Sequence of chain 1.B:
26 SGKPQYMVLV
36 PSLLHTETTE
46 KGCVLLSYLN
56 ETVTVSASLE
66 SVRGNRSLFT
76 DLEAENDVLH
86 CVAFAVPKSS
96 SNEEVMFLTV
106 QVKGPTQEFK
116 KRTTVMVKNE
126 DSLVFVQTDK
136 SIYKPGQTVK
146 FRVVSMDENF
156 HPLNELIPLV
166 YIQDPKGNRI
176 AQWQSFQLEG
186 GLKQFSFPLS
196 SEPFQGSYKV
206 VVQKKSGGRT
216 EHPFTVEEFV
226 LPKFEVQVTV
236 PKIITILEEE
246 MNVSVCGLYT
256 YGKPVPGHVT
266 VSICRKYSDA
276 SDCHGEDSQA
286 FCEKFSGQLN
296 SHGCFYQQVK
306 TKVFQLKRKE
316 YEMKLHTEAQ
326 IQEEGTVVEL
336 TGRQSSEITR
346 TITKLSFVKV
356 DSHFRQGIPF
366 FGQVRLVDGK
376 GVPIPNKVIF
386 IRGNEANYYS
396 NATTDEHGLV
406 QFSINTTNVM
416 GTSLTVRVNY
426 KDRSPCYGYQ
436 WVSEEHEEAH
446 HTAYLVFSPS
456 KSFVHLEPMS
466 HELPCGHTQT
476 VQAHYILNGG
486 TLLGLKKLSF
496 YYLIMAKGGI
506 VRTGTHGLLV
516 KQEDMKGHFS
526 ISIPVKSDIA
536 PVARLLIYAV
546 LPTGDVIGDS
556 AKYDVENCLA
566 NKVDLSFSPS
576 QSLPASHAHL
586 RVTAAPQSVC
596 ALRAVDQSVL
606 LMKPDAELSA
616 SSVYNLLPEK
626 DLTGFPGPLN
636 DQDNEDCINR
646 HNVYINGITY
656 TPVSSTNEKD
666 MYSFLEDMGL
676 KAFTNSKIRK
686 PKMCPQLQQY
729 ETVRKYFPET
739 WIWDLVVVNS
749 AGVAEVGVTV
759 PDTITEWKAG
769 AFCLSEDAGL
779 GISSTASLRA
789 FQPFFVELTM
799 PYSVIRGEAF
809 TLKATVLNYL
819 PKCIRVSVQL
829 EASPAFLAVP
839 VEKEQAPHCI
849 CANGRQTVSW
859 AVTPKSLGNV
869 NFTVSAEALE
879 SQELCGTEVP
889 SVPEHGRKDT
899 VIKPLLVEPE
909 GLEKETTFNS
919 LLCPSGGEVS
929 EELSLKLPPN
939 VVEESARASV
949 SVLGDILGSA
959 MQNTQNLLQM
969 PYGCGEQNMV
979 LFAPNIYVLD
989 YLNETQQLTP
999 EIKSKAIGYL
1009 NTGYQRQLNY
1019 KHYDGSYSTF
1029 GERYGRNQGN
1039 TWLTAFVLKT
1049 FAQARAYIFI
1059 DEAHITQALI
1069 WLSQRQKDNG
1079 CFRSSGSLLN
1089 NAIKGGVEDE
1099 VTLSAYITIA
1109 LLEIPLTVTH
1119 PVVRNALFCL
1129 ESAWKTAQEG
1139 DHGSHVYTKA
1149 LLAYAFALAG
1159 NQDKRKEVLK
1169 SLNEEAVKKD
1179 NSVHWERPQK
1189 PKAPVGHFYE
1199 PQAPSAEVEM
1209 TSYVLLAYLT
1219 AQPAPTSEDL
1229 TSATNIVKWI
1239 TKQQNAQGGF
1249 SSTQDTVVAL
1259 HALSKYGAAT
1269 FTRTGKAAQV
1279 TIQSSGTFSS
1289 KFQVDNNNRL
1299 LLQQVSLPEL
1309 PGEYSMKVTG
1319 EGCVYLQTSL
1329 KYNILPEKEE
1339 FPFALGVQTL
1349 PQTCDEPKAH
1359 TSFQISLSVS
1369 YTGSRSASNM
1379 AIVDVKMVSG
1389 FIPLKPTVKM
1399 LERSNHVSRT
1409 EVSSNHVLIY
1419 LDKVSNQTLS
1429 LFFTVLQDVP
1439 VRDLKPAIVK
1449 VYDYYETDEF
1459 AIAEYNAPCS

The protein below binds the small molecule below.
Small molecule (SMILES): CC(=O)N[C@H]1[C@H](O[C@H]2[C@H](O)[C@@H](NC(C)=O)CO[C@@H]2CO)O[C@H](CO)[C@@H](O[C@@H]2O[C@H](CO)[C@@H](O)[C@H](O)[C@@H]2O)[C@@H]1O

Binding-site contacts:
Ligand atom C7 contacts residue THR411 of chain 1.B at 3.1 Å.
Ligand atom C3 contacts residue ASN410 of chain 1.B at 3.6 Å.
Ligand atom C8 contacts residue THR411 of chain 1.B at 3.4 Å.
Ligand atom N2 contacts residue ASN410 of chain 1.B at 2.7 Å (h-bond).
Ligand atom C7 contacts residue THR412 of chain 1.B at 3.9 Å.
Ligand atom O7 contacts residue GLN361 of chain 1.B at 4.3 Å.
Ligand atom N2 contacts residue THR411 of chain 1.B at 3.4 Å (h-bond).
Ligand atom O7 contacts residue THR411 of chain 1.B at 2.2 Å (h-bond).
Ligand atom C5 contacts residue ASN410 of chain 1.B at 3.5 Å.
Ligand atom C2 contacts residue ASN410 of chain 1.B at 2.4 Å.
Ligand atom C8 contacts residue THR412 of chain 1.B at 3.0 Å.
Ligand atom C2 contacts residue THR411 of chain 1.B at 4.5 Å.
Ligand atom O7 contacts residue THR412 of chain 1.B at 4.4 Å.
Ligand atom O5 contacts residue ASN410 of chain 1.B at 2.3 Å (h-bond).
Ligand atom C4 contacts residue ASN410 of chain 1.B at 4.1 Å.
Ligand atom C1 contacts residue ASN410 of chain 1.B at 1.3 Å.
Ligand atom C7 contacts residue ASN410 of chain 1.B at 4.0 Å.